Binding-site contacts:
Ligand atom O7 contacts residue TYR228 of chain 1.A at 3.5 Å.
Ligand atom C8 contacts residue TYR228 of chain 1.A at 3.3 Å (hydrophobic).
Ligand atom C2 contacts residue ASN215 of chain 1.A at 2.5 Å.
Ligand atom N2 contacts residue ASN215 of chain 1.A at 2.9 Å (h-bond).
Ligand atom O7 contacts residue ASN215 of chain 1.A at 3.0 Å (h-bond).
Ligand atom N2 contacts residue TYR228 of chain 1.A at 4.0 Å.
Ligand atom C5 contacts residue ASN215 of chain 1.A at 3.6 Å.
Ligand atom C4 contacts residue ASN215 of chain 1.A at 4.2 Å.
Ligand atom O5 contacts residue ASN215 of chain 1.A at 2.3 Å (h-bond).
Ligand atom C7 contacts residue TYR228 of chain 1.A at 3.4 Å (hydrophobic).
Ligand atom C1 contacts residue ASN215 of chain 1.A at 1.4 Å.
Ligand atom C3 contacts residue ASN215 of chain 1.A at 3.8 Å.
Ligand atom O7 contacts residue THR173 of chain 1.A at 4.0 Å.
Ligand atom C7 contacts residue ASN215 of chain 1.A at 3.2 Å.

Sequence of chain 1.A:
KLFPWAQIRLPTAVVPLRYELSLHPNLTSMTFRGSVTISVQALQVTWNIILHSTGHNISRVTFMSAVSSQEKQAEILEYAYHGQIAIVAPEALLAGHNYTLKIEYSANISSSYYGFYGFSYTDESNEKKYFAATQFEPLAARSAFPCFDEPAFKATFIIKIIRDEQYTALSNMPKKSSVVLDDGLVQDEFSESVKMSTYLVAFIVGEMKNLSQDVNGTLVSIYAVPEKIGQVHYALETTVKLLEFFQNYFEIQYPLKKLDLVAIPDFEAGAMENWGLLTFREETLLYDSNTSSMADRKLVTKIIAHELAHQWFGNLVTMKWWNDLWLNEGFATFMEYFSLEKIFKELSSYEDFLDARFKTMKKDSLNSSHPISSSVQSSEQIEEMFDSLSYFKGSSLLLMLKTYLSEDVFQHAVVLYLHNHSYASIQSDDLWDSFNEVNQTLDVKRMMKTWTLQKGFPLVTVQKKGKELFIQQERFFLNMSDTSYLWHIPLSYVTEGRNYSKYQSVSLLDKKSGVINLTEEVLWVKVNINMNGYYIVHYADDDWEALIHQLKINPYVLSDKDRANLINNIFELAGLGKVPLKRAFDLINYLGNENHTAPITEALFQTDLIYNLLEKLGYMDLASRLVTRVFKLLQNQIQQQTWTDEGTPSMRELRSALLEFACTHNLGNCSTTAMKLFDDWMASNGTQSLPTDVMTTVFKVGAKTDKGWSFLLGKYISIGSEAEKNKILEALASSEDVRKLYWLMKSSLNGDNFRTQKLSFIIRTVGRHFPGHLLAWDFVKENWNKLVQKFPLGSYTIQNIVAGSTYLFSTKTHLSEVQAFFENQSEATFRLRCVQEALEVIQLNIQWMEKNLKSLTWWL

This small molecule binds to this protein.
Small molecule (SMILES): CC(=O)N[C@H]1[C@H](O[C@H]2[C@H](O)[C@@H](NC(C)=O)CO[C@@H]2CO)O[C@H](CO)[C@@H](O)[C@@H]1O